Sequence of chain 1.D:
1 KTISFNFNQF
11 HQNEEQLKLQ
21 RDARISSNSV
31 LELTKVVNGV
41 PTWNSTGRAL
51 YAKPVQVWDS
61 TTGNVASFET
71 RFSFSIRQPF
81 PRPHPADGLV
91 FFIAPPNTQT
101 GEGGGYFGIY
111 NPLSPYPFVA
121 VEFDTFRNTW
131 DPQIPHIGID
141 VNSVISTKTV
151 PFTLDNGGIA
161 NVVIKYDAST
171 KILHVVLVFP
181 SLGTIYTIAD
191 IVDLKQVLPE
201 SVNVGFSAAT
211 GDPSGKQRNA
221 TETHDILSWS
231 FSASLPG

Binding-site contacts:
Ligand atom C1 contacts residue SER214 of chain 1.D at 4.2 Å.
Ligand atom O4 contacts residue GLY215 of chain 1.D at 3.0 Å.
Ligand atom O4 contacts residue GLY105 of chain 1.D at 4.3 Å.
Ligand atom O3 contacts residue ASN128 of chain 1.D at 3.0 Å (h-bond).
Ligand atom C3 contacts residue ASN128 of chain 1.D at 3.3 Å.
Ligand atom O2 contacts residue ASN128 of chain 1.D at 3.3 Å (h-bond).
Ligand atom O5 contacts residue GLY215 of chain 1.D at 3.8 Å.
Ligand atom C4 contacts residue ASP212 of chain 1.D at 4.3 Å.
Ligand atom C2 contacts residue ASP212 of chain 1.D at 4.2 Å.
Ligand atom C3 contacts residue GLY105 of chain 1.D at 3.9 Å.
Ligand atom C6 contacts residue ALA220 of chain 1.D at 3.9 Å (hydrophobic).
Ligand atom C6 contacts residue GLY215 of chain 1.D at 4.3 Å.
Ligand atom C2 contacts residue GLY105 of chain 1.D at 4.2 Å.
Ligand atom O3 contacts residue PHE126 of chain 1.D at 3.9 Å.
Ligand atom O4 contacts residue ASP87 of chain 1.D at 2.7 Å (salt-bridge).
Ligand atom C3 contacts residue ASP87 of chain 1.D at 3.5 Å.
Ligand atom O2 contacts residue GLY105 of chain 1.D at 4.2 Å.
Ligand atom O4 contacts residue GLY211 of chain 1.D at 3.7 Å.
Ligand atom C3 contacts residue PHE126 of chain 1.D at 3.6 Å (hydrophobic).
Ligand atom O6 contacts residue ASP212 of chain 1.D at 4.2 Å.
Ligand atom C6 contacts residue GLY211 of chain 1.D at 4.1 Å.
Ligand atom O3 contacts residue GLY105 of chain 1.D at 2.6 Å (h-bond).
Ligand atom C2 contacts residue SER214 of chain 1.D at 4.1 Å.
Ligand atom O3 contacts residue GLY104 of chain 1.D at 3.4 Å.
Ligand atom C4 contacts residue PHE126 of chain 1.D at 3.8 Å (hydrophobic).
Ligand atom O5 contacts residue ASP212 of chain 1.D at 4.1 Å.
Ligand atom O6 contacts residue HIS84 of chain 1.D at 3.6 Å.
Ligand atom C5 contacts residue PHE126 of chain 1.D at 3.7 Å (hydrophobic).
Ligand atom C2 contacts residue ASN128 of chain 1.D at 3.9 Å.
Ligand atom C6 contacts residue HIS84 of chain 1.D at 4.3 Å.
Ligand atom O6 contacts residue GLY215 of chain 1.D at 3.2 Å.
Ligand atom O4 contacts residue GLY104 of chain 1.D at 3.8 Å.
Ligand atom O3 contacts residue ASP87 of chain 1.D at 2.6 Å (salt-bridge).
Ligand atom O2 contacts residue SER214 of chain 1.D at 4.3 Å.
Ligand atom C6 contacts residue ASP212 of chain 1.D at 4.1 Å.
Ligand atom C4 contacts residue ASP87 of chain 1.D at 3.3 Å.
Ligand atom C6 contacts residue PHE126 of chain 1.D at 4.3 Å (hydrophobic).
Ligand atom O4 contacts residue SER214 of chain 1.D at 4.1 Å.
Ligand atom O6 contacts residue ALA220 of chain 1.D at 4.1 Å.
Ligand atom O4 contacts residue ASP212 of chain 1.D at 3.0 Å (salt-bridge).

This protein binds this small molecule.
Small molecule (SMILES): OC[C@H]1O[C@H](O[C@@H]2[C@@H](O)[C@@H](O)O[C@H](CO)[C@@H]2O)[C@H](O)[C@@H](O)[C@H]1O